This protein binds this small molecule.
Small molecule (SMILES): Clc1cccc(-c2c[nH]cn2)c1

Sequence of chain 1.A:
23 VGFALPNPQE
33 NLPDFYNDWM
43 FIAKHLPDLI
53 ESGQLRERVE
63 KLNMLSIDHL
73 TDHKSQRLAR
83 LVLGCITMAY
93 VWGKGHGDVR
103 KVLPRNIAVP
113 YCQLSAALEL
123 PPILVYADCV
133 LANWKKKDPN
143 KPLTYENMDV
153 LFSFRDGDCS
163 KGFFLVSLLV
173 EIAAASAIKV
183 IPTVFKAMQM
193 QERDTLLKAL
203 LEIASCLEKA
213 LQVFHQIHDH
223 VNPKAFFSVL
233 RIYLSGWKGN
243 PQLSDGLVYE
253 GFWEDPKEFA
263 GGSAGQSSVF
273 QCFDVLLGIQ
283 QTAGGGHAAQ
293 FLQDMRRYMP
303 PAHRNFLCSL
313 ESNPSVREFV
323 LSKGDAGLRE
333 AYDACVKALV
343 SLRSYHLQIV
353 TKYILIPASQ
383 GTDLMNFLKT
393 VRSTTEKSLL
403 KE

Binding-site contacts:
Ligand atom CAH contacts residue PHE165 of chain 1.A at 3.8 Å (hydrophobic).
Ligand atom NAJ contacts residue HIS348 of chain 1.A at 4.1 Å.
Ligand atom CAF contacts residue SER169 of chain 1.A at 3.3 Å.
Ligand atom CL contacts residue LEU236 of chain 1.A at 4.1 Å.
Ligand atom CAE contacts residue SER169 of chain 1.A at 3.3 Å.
Ligand atom NAL contacts residue ALA266 of chain 1.A at 2.9 Å (h-bond).
Ligand atom CAG contacts residue CYS131 of chain 1.A at 4.0 Å (hydrophobic).
Ligand atom CAH contacts residue SER265 of chain 1.A at 4.1 Å.
Ligand atom CAB contacts residue PHE165 of chain 1.A at 4.0 Å (hydrophobic).
Ligand atom NAJ contacts residue ALA266 of chain 1.A at 3.7 Å.
Ligand atom CAI contacts residue HEM1 of chain 1.E at 3.0 Å.
Ligand atom CAI contacts residue ALA266 of chain 1.A at 3.4 Å (hydrophobic).
Ligand atom CAK contacts residue ALA266 of chain 1.A at 3.5 Å (hydrophobic).
Ligand atom CAF contacts residue TYR128 of chain 1.A at 3.9 Å (hydrophobic).
Ligand atom CAG contacts residue PHE165 of chain 1.A at 3.7 Å (hydrophobic).
Ligand atom CAE contacts residue PHE165 of chain 1.A at 3.2 Å (hydrophobic).
Ligand atom NAL contacts residue SER265 of chain 1.A at 3.5 Å.
Ligand atom CAI contacts residue PHE165 of chain 1.A at 3.8 Å (hydrophobic).
Ligand atom NAJ contacts residue HEM1 of chain 1.E at 2.1 Å.
Ligand atom CAC contacts residue SER265 of chain 1.A at 3.7 Å.
Ligand atom CAF contacts residue VAL132 of chain 1.A at 3.6 Å (hydrophobic).
Ligand atom CAC contacts residue ALA266 of chain 1.A at 3.6 Å (hydrophobic).
Ligand atom CL contacts residue SER265 of chain 1.A at 3.8 Å.
Ligand atom CAG contacts residue VAL132 of chain 1.A at 3.4 Å (hydrophobic).
Ligand atom CAK contacts residue SER265 of chain 1.A at 4.0 Å.
Ligand atom CAH contacts residue ALA266 of chain 1.A at 3.2 Å (hydrophobic).
Ligand atom CAH contacts residue HEM1 of chain 1.E at 4.2 Å.
Ligand atom CL contacts residue CYS131 of chain 1.A at 3.4 Å.
Ligand atom CAE contacts residue TYR128 of chain 1.A at 4.2 Å (hydrophobic).
Ligand atom CAF contacts residue PHE165 of chain 1.A at 3.4 Å (hydrophobic).
Ligand atom CAK contacts residue HEM1 of chain 1.E at 3.0 Å.
Ligand atom CAD contacts residue ALA266 of chain 1.A at 3.5 Å (hydrophobic).
Ligand atom NAL contacts residue HEM1 of chain 1.E at 3.8 Å.
Ligand atom CAC contacts residue GLY264 of chain 1.A at 4.1 Å.
Ligand atom CL contacts residue GLY264 of chain 1.A at 3.5 Å.
Ligand atom CAG contacts residue TYR128 of chain 1.A at 3.8 Å (hydrophobic).
Ligand atom CAD contacts residue PHE165 of chain 1.A at 3.5 Å (hydrophobic).
Ligand atom CAB contacts residue TYR128 of chain 1.A at 4.0 Å (hydrophobic).
Ligand atom CAG contacts residue PHE166 of chain 1.A at 3.9 Å (hydrophobic).
Ligand atom CAC contacts residue PHE165 of chain 1.A at 4.0 Å (hydrophobic).